Sequence of chain 1.A:
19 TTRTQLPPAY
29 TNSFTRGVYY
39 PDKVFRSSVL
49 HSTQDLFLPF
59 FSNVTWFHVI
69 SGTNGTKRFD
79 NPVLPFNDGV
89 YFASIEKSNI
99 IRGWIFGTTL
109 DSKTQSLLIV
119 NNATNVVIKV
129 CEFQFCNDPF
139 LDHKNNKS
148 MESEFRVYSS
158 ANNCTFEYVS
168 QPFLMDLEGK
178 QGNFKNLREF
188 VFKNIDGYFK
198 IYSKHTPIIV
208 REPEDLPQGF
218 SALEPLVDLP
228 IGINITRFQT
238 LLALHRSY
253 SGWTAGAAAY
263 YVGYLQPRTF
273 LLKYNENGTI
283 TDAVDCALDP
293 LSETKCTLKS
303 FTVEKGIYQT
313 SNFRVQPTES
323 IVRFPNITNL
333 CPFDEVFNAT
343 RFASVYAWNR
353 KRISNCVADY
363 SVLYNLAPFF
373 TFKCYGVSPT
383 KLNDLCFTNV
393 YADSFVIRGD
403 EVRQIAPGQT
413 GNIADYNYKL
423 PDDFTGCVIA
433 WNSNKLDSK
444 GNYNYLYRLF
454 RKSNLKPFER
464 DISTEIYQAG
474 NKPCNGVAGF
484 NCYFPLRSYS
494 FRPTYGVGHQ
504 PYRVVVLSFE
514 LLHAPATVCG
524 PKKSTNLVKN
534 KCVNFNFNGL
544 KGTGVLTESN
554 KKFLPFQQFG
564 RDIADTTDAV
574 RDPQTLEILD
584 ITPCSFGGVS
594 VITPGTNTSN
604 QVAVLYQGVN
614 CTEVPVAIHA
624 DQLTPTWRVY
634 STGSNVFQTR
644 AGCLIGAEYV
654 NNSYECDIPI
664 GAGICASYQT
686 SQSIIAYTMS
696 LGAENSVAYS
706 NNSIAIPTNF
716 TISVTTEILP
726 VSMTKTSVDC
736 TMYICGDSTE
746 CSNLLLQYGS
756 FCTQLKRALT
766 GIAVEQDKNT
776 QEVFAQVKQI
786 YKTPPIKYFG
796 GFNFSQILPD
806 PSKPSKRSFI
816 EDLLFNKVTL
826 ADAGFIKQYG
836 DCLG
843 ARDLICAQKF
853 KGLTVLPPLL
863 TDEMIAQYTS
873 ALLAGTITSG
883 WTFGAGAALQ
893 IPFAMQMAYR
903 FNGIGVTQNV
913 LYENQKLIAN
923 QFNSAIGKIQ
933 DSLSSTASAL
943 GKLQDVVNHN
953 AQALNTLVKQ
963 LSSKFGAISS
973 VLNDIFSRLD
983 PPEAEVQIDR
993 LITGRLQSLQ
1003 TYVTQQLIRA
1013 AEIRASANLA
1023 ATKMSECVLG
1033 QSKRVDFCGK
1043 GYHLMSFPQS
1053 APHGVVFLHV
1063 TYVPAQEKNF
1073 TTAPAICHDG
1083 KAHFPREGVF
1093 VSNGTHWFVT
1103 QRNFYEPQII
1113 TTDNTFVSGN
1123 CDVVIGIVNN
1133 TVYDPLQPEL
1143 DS

Sequence of chain 1.B:
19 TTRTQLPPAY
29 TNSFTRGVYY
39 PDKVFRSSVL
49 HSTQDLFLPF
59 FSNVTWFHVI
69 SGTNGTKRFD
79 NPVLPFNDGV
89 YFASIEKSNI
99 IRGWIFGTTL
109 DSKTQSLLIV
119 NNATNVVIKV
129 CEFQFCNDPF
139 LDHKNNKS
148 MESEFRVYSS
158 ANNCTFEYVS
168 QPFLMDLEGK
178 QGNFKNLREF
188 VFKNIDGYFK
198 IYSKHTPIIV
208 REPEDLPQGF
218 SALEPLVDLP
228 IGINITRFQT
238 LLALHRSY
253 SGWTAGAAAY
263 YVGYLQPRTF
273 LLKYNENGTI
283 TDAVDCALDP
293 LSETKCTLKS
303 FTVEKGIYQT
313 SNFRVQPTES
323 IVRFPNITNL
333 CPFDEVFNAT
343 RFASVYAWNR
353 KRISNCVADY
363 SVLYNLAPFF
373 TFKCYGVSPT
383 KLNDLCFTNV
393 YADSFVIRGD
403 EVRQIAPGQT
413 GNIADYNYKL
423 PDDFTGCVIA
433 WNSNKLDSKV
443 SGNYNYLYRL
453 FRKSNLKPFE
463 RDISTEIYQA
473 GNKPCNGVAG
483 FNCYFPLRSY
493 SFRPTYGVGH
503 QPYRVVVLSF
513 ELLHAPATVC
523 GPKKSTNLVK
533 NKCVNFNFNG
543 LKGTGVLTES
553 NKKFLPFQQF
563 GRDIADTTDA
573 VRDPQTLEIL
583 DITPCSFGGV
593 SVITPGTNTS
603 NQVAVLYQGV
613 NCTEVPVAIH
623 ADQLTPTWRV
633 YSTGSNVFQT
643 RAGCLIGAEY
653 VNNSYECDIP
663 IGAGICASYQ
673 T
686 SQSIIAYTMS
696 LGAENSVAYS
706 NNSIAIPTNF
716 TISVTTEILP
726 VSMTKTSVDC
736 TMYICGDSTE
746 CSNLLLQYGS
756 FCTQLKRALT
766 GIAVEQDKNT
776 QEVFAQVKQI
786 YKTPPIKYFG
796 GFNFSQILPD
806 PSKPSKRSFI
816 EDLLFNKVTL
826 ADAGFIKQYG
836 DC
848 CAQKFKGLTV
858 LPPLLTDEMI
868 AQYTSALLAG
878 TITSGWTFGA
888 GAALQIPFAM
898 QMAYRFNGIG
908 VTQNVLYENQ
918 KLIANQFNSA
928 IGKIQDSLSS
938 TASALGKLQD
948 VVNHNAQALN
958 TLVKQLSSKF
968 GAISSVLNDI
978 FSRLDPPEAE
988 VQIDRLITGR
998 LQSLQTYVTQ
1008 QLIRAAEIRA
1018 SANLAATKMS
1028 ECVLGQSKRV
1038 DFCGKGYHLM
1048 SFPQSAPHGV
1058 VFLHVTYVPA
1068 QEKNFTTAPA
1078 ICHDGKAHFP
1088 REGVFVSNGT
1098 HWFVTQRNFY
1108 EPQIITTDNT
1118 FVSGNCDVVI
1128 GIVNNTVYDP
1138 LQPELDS

A small-molecule ligand and the protein it binds are described below.
Small molecule (SMILES): CC(=O)N[C@@H]1[C@@H](O)[C@H](O)[C@@H](CO)O[C@H]1O

Binding-site contacts:
Ligand atom C7 contacts residue ASN231 of chain 1.A at 3.5 Å.
Ligand atom C1 contacts residue THR106 of chain 1.A at 4.2 Å.
Ligand atom C6 contacts residue THR106 of chain 1.A at 3.7 Å.
Ligand atom C5 contacts residue ASN231 of chain 1.A at 3.7 Å.
Ligand atom O5 contacts residue THR233 of chain 1.A at 3.7 Å.
Ligand atom C3 contacts residue ASN231 of chain 1.A at 3.8 Å.
Ligand atom N2 contacts residue ASN231 of chain 1.A at 2.9 Å (h-bond).
Ligand atom O5 contacts residue THR106 of chain 1.A at 3.2 Å.
Ligand atom N2 contacts residue GLU462 of chain 1.B at 3.7 Å.
Ligand atom C4 contacts residue ASN231 of chain 1.A at 4.2 Å.
Ligand atom C6 contacts residue THR233 of chain 1.A at 3.9 Å.
Ligand atom C1 contacts residue ASN231 of chain 1.A at 1.4 Å.
Ligand atom C2 contacts residue ASN231 of chain 1.A at 2.5 Å.
Ligand atom C1 contacts residue THR233 of chain 1.A at 4.1 Å.
Ligand atom O5 contacts residue ASN231 of chain 1.A at 2.4 Å (h-bond).
Ligand atom C5 contacts residue THR233 of chain 1.A at 3.7 Å.
Ligand atom O7 contacts residue ASN231 of chain 1.A at 3.4 Å (h-bond).
Ligand atom C5 contacts residue THR106 of chain 1.A at 4.1 Å.
Ligand atom O6 contacts residue THR233 of chain 1.A at 3.7 Å.
Ligand atom C7 contacts residue GLU462 of chain 1.B at 4.0 Å.
Ligand atom C8 contacts residue ASN231 of chain 1.A at 4.4 Å.
Ligand atom C8 contacts residue GLU462 of chain 1.B at 3.2 Å.